Sequence of chain 1.A:
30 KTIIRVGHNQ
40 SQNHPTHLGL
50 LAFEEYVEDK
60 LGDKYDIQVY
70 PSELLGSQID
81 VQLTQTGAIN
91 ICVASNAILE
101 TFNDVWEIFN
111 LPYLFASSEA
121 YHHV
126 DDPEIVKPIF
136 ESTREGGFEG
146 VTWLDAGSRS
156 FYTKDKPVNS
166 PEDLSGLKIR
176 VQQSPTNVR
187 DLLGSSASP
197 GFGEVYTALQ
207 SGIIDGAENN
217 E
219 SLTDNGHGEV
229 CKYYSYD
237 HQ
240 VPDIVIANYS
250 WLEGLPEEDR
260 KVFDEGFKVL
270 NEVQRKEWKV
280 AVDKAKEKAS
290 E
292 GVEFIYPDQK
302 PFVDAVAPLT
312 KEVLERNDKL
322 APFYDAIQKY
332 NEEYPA

This protein binds this small molecule.
Small molecule (SMILES): O=C(O)[C@H]1O[C@H](O)[C@H](O)[C@@H](O)[C@@H]1O

Binding-site contacts:
Ligand atom O1 contacts residue PHE198 of chain 1.A at 3.4 Å.
Ligand atom O4 contacts residue ASN38 of chain 1.A at 2.9 Å (h-bond).
Ligand atom C1 contacts residue BDP1 of chain 1.C at 0.2 Å.
Ligand atom C4 contacts residue GLN177 of chain 1.A at 3.7 Å.
Ligand atom C3 contacts residue GLN39 of chain 1.A at 3.8 Å.
Ligand atom O3 contacts residue ASP242 of chain 1.A at 2.7 Å (salt-bridge).
Ligand atom O2 contacts residue BDP1 of chain 1.C at 0.5 Å (h-bond).
Ligand atom C6 contacts residue ARG175 of chain 1.A at 3.5 Å.
Ligand atom O5 contacts residue BDP1 of chain 1.C at 0.2 Å (h-bond).
Ligand atom O5 contacts residue ARG154 of chain 1.A at 3.1 Å (salt-bridge).
Ligand atom C6 contacts residue GLN177 of chain 1.A at 3.3 Å.
Ligand atom O2 contacts residue GLN39 of chain 1.A at 3.4 Å (h-bond).
Ligand atom C2 contacts residue ASP242 of chain 1.A at 3.4 Å.
Ligand atom O6B contacts residue ARG154 of chain 1.A at 2.8 Å (salt-bridge).
Ligand atom C6 contacts residue PHE198 of chain 1.A at 3.6 Å (hydrophobic).
Ligand atom C4 contacts residue BDP1 of chain 1.C at 0.1 Å.
Ligand atom O2 contacts residue ASP242 of chain 1.A at 2.6 Å (salt-bridge).
Ligand atom O6A contacts residue ARG175 of chain 1.A at 2.8 Å (salt-bridge).
Ligand atom O3 contacts residue GLN77 of chain 1.A at 3.1 Å (h-bond).
Ligand atom O5 contacts residue ASN215 of chain 1.A at 3.1 Å (h-bond).
Ligand atom O6B contacts residue ASN215 of chain 1.A at 3.1 Å (h-bond).
Ligand atom O4 contacts residue BDP1 of chain 1.C at 0.2 Å (h-bond).
Ligand atom O3 contacts residue BDP1 of chain 1.C at 0.1 Å (h-bond).
Ligand atom O6B contacts residue ARG175 of chain 1.A at 2.9 Å (salt-bridge).
Ligand atom C3 contacts residue BDP1 of chain 1.C at 0.1 Å.
Ligand atom O1 contacts residue GLN39 of chain 1.A at 3.3 Å (h-bond).
Ligand atom O4 contacts residue GLN77 of chain 1.A at 3.1 Å (h-bond).
Ligand atom C6 contacts residue BDP1 of chain 1.C at 0.2 Å.
Ligand atom O2 contacts residue ALA151 of chain 1.A at 3.6 Å.
Ligand atom C3 contacts residue ASP242 of chain 1.A at 3.6 Å.
Ligand atom O6B contacts residue GLN177 of chain 1.A at 3.2 Å.
Ligand atom C1 contacts residue ASN215 of chain 1.A at 3.4 Å.
Ligand atom C2 contacts residue BDP1 of chain 1.C at 0.2 Å.
Ligand atom O6B contacts residue BDP1 of chain 1.C at 0.4 Å (h-bond).
Ligand atom O6A contacts residue PHE198 of chain 1.A at 3.5 Å.
Ligand atom O6A contacts residue GLN177 of chain 1.A at 3.1 Å (h-bond).
Ligand atom C5 contacts residue PHE198 of chain 1.A at 3.7 Å (hydrophobic).
Ligand atom C5 contacts residue BDP1 of chain 1.C at 0.1 Å.
Ligand atom O1 contacts residue BDP1 of chain 1.C at 1.3 Å.
Ligand atom O6A contacts residue BDP1 of chain 1.C at 0.3 Å (h-bond).